Binding-site contacts:
Ligand atom CA contacts residue ARG93 of chain 1.C at 4.2 Å.
Ligand atom N contacts residue SER96 of chain 1.C at 3.5 Å.
Ligand atom O contacts residue THR97 of chain 1.C at 3.2 Å.
Ligand atom N contacts residue ARG93 of chain 1.C at 3.0 Å (salt-bridge).
Ligand atom C contacts residue ARG93 of chain 1.C at 4.0 Å.
Ligand atom O contacts residue ARG93 of chain 1.C at 3.7 Å.
Ligand atom OXT contacts residue ARG93 of chain 1.C at 3.8 Å.
Ligand atom C contacts residue THR97 of chain 1.C at 3.8 Å.
Ligand atom N contacts residue THR97 of chain 1.C at 3.5 Å.
Ligand atom CA contacts residue THR97 of chain 1.C at 3.6 Å.

The protein below binds the small molecule below.
Small molecule (SMILES): NCC(=O)O

Sequence of chain 1.C:
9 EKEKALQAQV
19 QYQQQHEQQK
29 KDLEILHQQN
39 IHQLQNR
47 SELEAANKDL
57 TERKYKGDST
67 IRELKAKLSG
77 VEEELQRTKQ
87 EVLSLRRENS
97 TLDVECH